Binding-site contacts:
Ligand atom O61 contacts residue VAL63 of chain 1.B at 3.2 Å.
Ligand atom C42 contacts residue SER41 of chain 1.A at 3.5 Å.
Ligand atom CG2 contacts residue ARG110 of chain 1.A at 3.1 Å.
Ligand atom C51 contacts residue ALA38 of chain 1.A at 3.5 Å (hydrophobic).
Ligand atom O42 contacts residue ALA38 of chain 1.A at 3.3 Å (h-bond).
Ligand atom NE1 contacts residue HIS42 of chain 1.A at 2.9 Å.
Ligand atom NE1 contacts residue GLN61 of chain 1.A at 2.7 Å (h-bond).
Ligand atom O41 contacts residue HIS42 of chain 1.A at 2.6 Å.
Ligand atom O53 contacts residue HIS42 of chain 1.A at 3.0 Å (h-bond).
Ligand atom O32 contacts residue ARG110 of chain 1.A at 3.4 Å (salt-bridge).
Ligand atom CH2 contacts residue GLN31 of chain 1.A at 2.8 Å.
Ligand atom CD1 contacts residue HIS42 of chain 1.A at 3.0 Å.
Ligand atom OG2 contacts residue ARG110 of chain 1.A at 2.5 Å (salt-bridge).
Ligand atom N23 contacts residue MET46 of chain 1.A at 3.5 Å.
Ligand atom O51 contacts residue ALA38 of chain 1.A at 3.2 Å.
Ligand atom CG2 contacts residue SER41 of chain 1.A at 2.7 Å.
Ligand atom O13 contacts residue HIS42 of chain 1.A at 3.5 Å.
Ligand atom O33 contacts residue GLU13 of chain 1.B at 2.9 Å.
Ligand atom C23 contacts residue HIS42 of chain 1.A at 3.3 Å.
Ligand atom C31 contacts residue HIS42 of chain 1.A at 3.3 Å.
Ligand atom O63 contacts residue ASN20 of chain 1.A at 2.6 Å (h-bond).
Ligand atom CI3 contacts residue MET46 of chain 1.A at 3.5 Å (hydrophobic).
Ligand atom C41 contacts residue HIS42 of chain 1.A at 3.1 Å.
Ligand atom C12 contacts residue ALA38 of chain 1.A at 3.5 Å (hydrophobic).
Ligand atom N31 contacts residue HIS42 of chain 1.A at 2.4 Å.
Ligand atom C42 contacts residue ALA38 of chain 1.A at 3.4 Å (hydrophobic).
Ligand atom OG2 contacts residue SER41 of chain 1.A at 2.8 Å (h-bond).
Ligand atom OG2 contacts residue LEU27 of chain 1.A at 3.1 Å.
Ligand atom NC1 contacts residue HIS42 of chain 1.B at 3.4 Å (h-bond).
Ligand atom C42 contacts residue GLN31 of chain 1.A at 3.2 Å.
Ligand atom CI3 contacts residue ASN17 of chain 1.B at 2.9 Å.
Ligand atom C31 contacts residue GLU39 of chain 1.A at 3.5 Å.
Ligand atom C13 contacts residue HIS42 of chain 1.A at 2.6 Å.
Ligand atom C22 contacts residue HIS42 of chain 1.A at 2.9 Å.
Ligand atom O41 contacts residue ALA38 of chain 1.A at 2.7 Å (h-bond).
Ligand atom C63 contacts residue ASN20 of chain 1.A at 2.8 Å.
Ligand atom O61 contacts residue GLN61 of chain 1.B at 2.6 Å (h-bond).
Ligand atom C41 contacts residue ALA38 of chain 1.A at 3.5 Å (hydrophobic).
Ligand atom C12 contacts residue HIS42 of chain 1.A at 3.4 Å.
Ligand atom O33 contacts residue ASN17 of chain 1.B at 3.5 Å (h-bond).

A small-molecule ligand and the protein it binds are described below.
Small molecule (SMILES): [H]/N=C(/N)N[C@H]1[C@H](O)[C@@H](O)[C@H](O[C@@H]2O[C@@H](C)[C@](O)(C=O)[C@H]2O[C@@H]2O[C@@H](CO)[C@H](O)[C@@H](O)[C@@H]2NC)[C@@H](N/C(N)=N\[H])[C@@H]1O

Sequence of chain 1.B:
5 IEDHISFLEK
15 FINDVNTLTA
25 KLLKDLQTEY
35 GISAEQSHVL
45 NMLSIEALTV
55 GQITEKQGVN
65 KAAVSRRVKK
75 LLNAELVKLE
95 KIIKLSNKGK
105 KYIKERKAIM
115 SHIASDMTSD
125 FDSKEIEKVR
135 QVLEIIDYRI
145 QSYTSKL

Sequence of chain 1.A:
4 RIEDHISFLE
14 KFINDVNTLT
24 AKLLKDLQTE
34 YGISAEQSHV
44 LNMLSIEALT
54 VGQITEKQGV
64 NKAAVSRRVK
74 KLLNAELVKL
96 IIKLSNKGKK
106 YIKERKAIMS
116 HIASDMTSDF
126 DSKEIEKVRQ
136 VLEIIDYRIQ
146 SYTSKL